Sequence of chain 1.A:
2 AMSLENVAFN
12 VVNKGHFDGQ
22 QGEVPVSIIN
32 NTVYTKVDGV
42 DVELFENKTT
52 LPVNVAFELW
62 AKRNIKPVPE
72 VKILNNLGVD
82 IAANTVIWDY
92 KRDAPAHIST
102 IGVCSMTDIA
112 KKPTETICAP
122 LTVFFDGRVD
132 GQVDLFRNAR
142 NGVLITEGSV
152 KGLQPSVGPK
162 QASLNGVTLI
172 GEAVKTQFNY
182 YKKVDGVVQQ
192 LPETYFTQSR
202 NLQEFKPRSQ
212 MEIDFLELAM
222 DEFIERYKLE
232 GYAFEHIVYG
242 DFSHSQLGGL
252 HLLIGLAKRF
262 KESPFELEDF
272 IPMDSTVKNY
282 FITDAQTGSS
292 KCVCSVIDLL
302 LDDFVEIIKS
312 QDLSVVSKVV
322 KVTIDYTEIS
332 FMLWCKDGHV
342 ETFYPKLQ

Binding-site contacts:
Ligand atom N01 contacts residue PRO273 of chain 1.A at 3.8 Å.
Ligand atom C12 contacts residue ILE99 of chain 1.A at 4.0 Å (hydrophobic).
Ligand atom N06 contacts residue ASP42 of chain 3.A at 3.6 Å.
Ligand atom N01 contacts residue VAL43 of chain 3.A at 3.7 Å.
Ligand atom C10 contacts residue ILE99 of chain 1.A at 3.8 Å (hydrophobic).
Ligand atom C11 contacts residue ASP42 of chain 3.A at 3.9 Å.
Ligand atom C02 contacts residue VAL43 of chain 3.A at 3.6 Å (hydrophobic).
Ligand atom C05 contacts residue VAL41 of chain 3.A at 3.5 Å (hydrophobic).
Ligand atom C09 contacts residue HIS98 of chain 1.A at 3.8 Å.
Ligand atom C03 contacts residue ASP90 of chain 1.A at 3.3 Å.
Ligand atom C02 contacts residue ASP90 of chain 1.A at 3.5 Å.
Ligand atom C07 contacts residue VAL41 of chain 3.A at 4.0 Å (hydrophobic).
Ligand atom C07 contacts residue PRO96 of chain 1.A at 4.0 Å (hydrophobic).
Ligand atom N01 contacts residue ASP90 of chain 1.A at 3.0 Å (salt-bridge).
Ligand atom C02 contacts residue VAL41 of chain 3.A at 3.7 Å (hydrophobic).
Ligand atom C05 contacts residue PRO96 of chain 1.A at 3.4 Å (hydrophobic).
Ligand atom C02 contacts residue ASP42 of chain 3.A at 3.6 Å.
Ligand atom C11 contacts residue THR51 of chain 1.A at 3.5 Å.
Ligand atom C12 contacts residue ASP42 of chain 3.A at 3.4 Å.
Ligand atom O13 contacts residue ALA95 of chain 1.A at 3.7 Å.
Ligand atom N01 contacts residue MET274 of chain 1.A at 3.7 Å.
Ligand atom C11 contacts residue ILE99 of chain 1.A at 3.5 Å (hydrophobic).
Ligand atom N01 contacts residue ARG93 of chain 1.A at 3.3 Å.
Ligand atom C05 contacts residue ASP42 of chain 3.A at 3.6 Å.
Ligand atom C03 contacts residue ASP42 of chain 3.A at 3.8 Å.
Ligand atom O13 contacts residue PRO96 of chain 1.A at 2.3 Å (h-bond).
Ligand atom C10 contacts residue LEU52 of chain 1.A at 3.4 Å (hydrophobic).
Ligand atom N06 contacts residue ALA95 of chain 1.A at 3.6 Å.
Ligand atom C08 contacts residue PRO96 of chain 1.A at 3.3 Å (hydrophobic).
Ligand atom O13 contacts residue VAL41 of chain 3.A at 3.3 Å.
Ligand atom C11 contacts residue LEU52 of chain 1.A at 4.0 Å (hydrophobic).
Ligand atom C05 contacts residue ALA95 of chain 1.A at 3.3 Å (hydrophobic).
Ligand atom C12 contacts residue THR51 of chain 1.A at 3.2 Å.
Ligand atom N06 contacts residue VAL41 of chain 3.A at 3.8 Å.
Ligand atom N04 contacts residue ALA95 of chain 1.A at 3.5 Å.
Ligand atom C09 contacts residue PRO96 of chain 1.A at 4.0 Å (hydrophobic).
Ligand atom C09 contacts residue LEU52 of chain 1.A at 3.7 Å (hydrophobic).
Ligand atom C02 contacts residue ARG93 of chain 1.A at 3.8 Å.
Ligand atom C03 contacts residue ARG93 of chain 1.A at 3.4 Å.
Ligand atom N04 contacts residue ASP42 of chain 3.A at 2.9 Å (salt-bridge).

This small molecule binds to this protein.
Small molecule (SMILES): NCCNC(=O)Nc1ccccc1

Sequence of chain 3.A:
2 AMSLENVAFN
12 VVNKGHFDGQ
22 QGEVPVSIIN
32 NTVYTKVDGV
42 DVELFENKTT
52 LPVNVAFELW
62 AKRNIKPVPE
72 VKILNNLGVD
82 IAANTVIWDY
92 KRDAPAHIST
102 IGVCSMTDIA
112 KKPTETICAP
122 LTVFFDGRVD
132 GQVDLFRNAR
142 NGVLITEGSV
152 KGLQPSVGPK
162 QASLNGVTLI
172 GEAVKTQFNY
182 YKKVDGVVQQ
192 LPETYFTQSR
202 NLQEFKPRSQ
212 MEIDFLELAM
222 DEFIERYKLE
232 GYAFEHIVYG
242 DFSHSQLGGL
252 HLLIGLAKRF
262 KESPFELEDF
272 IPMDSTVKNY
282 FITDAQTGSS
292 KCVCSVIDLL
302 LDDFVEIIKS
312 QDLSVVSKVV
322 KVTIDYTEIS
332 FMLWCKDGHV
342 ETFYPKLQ